A small-molecule ligand and the protein it binds are described below.
Small molecule (SMILES): NS(=O)(=O)c1ccc(C(=O)CSc2ncccn2)cc1Cl

Sequence of chain 1.B:
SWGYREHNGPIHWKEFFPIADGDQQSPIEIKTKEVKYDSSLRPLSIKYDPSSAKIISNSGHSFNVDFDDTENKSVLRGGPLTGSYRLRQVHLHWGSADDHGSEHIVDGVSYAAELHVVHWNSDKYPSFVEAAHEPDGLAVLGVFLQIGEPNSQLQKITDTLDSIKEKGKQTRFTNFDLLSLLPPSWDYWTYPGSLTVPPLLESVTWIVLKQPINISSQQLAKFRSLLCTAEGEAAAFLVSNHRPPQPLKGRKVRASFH

Binding-site contacts:
Ligand atom O18 contacts residue LEU200 of chain 1.B at 3.1 Å.
Ligand atom N19 contacts residue HIS121 of chain 1.B at 3.4 Å (h-bond).
Ligand atom N11 contacts residue PHE133 of chain 1.B at 3.9 Å.
Ligand atom C13 contacts residue LEU200 of chain 1.B at 3.8 Å (hydrophobic).
Ligand atom C13 contacts residue PRO204 of chain 1.B at 3.9 Å (hydrophobic).
Ligand atom C5 contacts residue VAL202 of chain 1.B at 3.5 Å (hydrophobic).
Ligand atom O18 contacts residue TRP211 of chain 1.B at 3.5 Å.
Ligand atom C15 contacts residue ALA137 of chain 1.B at 4.0 Å (hydrophobic).
Ligand atom C3 contacts residue HIS96 of chain 1.B at 3.6 Å.
Ligand atom CL1 contacts residue VAL123 of chain 1.B at 3.9 Å.
Ligand atom N19 contacts residue HIS98 of chain 1.B at 3.2 Å (h-bond).
Ligand atom O12 contacts residue GLN94 of chain 1.B at 4.0 Å.
Ligand atom N10 contacts residue PHE133 of chain 1.B at 4.0 Å.
Ligand atom CL1 contacts residue VAL145 of chain 1.B at 3.5 Å.
Ligand atom C21 contacts residue LEU200 of chain 1.B at 3.8 Å (hydrophobic).
Ligand atom CL1 contacts residue LEU200 of chain 1.B at 3.8 Å.
Ligand atom O17 contacts residue VAL145 of chain 1.B at 3.9 Å.
Ligand atom O17 contacts residue VAL123 of chain 1.B at 3.8 Å.
Ligand atom C2 contacts residue VAL123 of chain 1.B at 4.0 Å (hydrophobic).
Ligand atom O17 contacts residue ZN1 of chain 1.K at 2.9 Å.
Ligand atom S16 contacts residue THR201 of chain 1.B at 3.9 Å.
Ligand atom C3 contacts residue ZN1 of chain 1.K at 4.1 Å.
Ligand atom O18 contacts residue THR201 of chain 1.B at 2.8 Å (h-bond).
Ligand atom O17 contacts residue HIS96 of chain 1.B at 3.3 Å.
Ligand atom O18 contacts residue SER199 of chain 1.B at 3.9 Å.
Ligand atom O17 contacts residue HIS121 of chain 1.B at 3.3 Å (h-bond).
Ligand atom N19 contacts residue ZN1 of chain 1.K at 1.9 Å.
Ligand atom S16 contacts residue HIS121 of chain 1.B at 3.9 Å.
Ligand atom N19 contacts residue THR201 of chain 1.B at 2.8 Å (h-bond).
Ligand atom C2 contacts residue LEU200 of chain 1.B at 3.6 Å (hydrophobic).
Ligand atom S16 contacts residue HIS96 of chain 1.B at 3.8 Å.
Ligand atom S16 contacts residue ZN1 of chain 1.K at 3.0 Å.
Ligand atom C4 contacts residue HIS96 of chain 1.B at 3.5 Å.
Ligand atom O17 contacts residue TRP211 of chain 1.B at 3.9 Å.
Ligand atom C14 contacts residue VAL134 of chain 1.B at 4.0 Å (hydrophobic).
Ligand atom N19 contacts residue HIS96 of chain 1.B at 3.2 Å (h-bond).
Ligand atom O12 contacts residue PHE133 of chain 1.B at 3.6 Å.
Ligand atom C4 contacts residue VAL202 of chain 1.B at 3.4 Å (hydrophobic).
Ligand atom C9 contacts residue PHE133 of chain 1.B at 3.8 Å (hydrophobic).
Ligand atom N10 contacts residue LEU200 of chain 1.B at 3.8 Å.